Binding-site contacts:
Ligand atom O2B contacts residue ASN211 of chain 1.L at 3.4 Å (h-bond).
Ligand atom OP3 contacts residue ARG110 of chain 1.J at 2.8 Å (salt-bridge).
Ligand atom P contacts residue ARG110 of chain 1.J at 3.4 Å.
Ligand atom O2B contacts residue PHE389 of chain 1.L at 3.0 Å.
Ligand atom CBC contacts residue ARG423 of chain 1.L at 3.2 Å.
Ligand atom C2A contacts residue GLU207 of chain 1.L at 3.4 Å.
Ligand atom OP1 contacts residue THR260 of chain 1.L at 3.0 Å (h-bond).
Ligand atom O3B contacts residue SER388 of chain 1.L at 3.3 Å (h-bond).
Ligand atom OG3 contacts residue SER403 of chain 1.L at 3.5 Å (h-bond).
Ligand atom P contacts residue SER258 of chain 1.L at 3.5 Å.
Ligand atom CEI contacts residue TYR163 of chain 1.L at 3.3 Å (hydrophobic).
Ligand atom OG2 contacts residue TYR111 of chain 1.J at 3.1 Å.
Ligand atom OG2 contacts residue GLU107 of chain 1.J at 2.8 Å (salt-bridge).
Ligand atom CBI contacts residue LYS261 of chain 1.L at 3.5 Å.
Ligand atom C6 contacts residue ASP236 of chain 1.L at 3.5 Å.
Ligand atom C2A contacts residue THR238 of chain 1.L at 3.7 Å.
Ligand atom P contacts residue GLY138 of chain 1.L at 3.3 Å.
Ligand atom CEI contacts residue TYR108 of chain 1.J at 3.6 Å (hydrophobic).
Ligand atom OP2 contacts residue TYR108 of chain 1.J at 2.6 Å (h-bond).
Ligand atom N1 contacts residue THR238 of chain 1.L at 3.5 Å (h-bond).
Ligand atom O3B contacts residue ARG423 of chain 1.L at 2.8 Å (salt-bridge).
Ligand atom CAI contacts residue LYS261 of chain 1.L at 3.3 Å.
Ligand atom C4A contacts residue TYR163 of chain 1.L at 3.7 Å (hydrophobic).
Ligand atom OP1 contacts residue GLY138 of chain 1.L at 2.6 Å (h-bond).
Ligand atom OG1 contacts residue TYR163 of chain 1.L at 3.6 Å (h-bond).
Ligand atom O3 contacts residue PHE389 of chain 1.L at 3.7 Å.
Ligand atom OP3 contacts residue GLY138 of chain 1.L at 3.1 Å (h-bond).
Ligand atom N4A contacts residue LYS261 of chain 1.L at 3.5 Å (salt-bridge).
Ligand atom CGI contacts residue TYR163 of chain 1.L at 3.1 Å (hydrophobic).
Ligand atom OP3 contacts residue MET139 of chain 1.L at 2.7 Å (h-bond).
Ligand atom N1 contacts residue ASP236 of chain 1.L at 2.8 Å (salt-bridge).
Ligand atom O2B contacts residue ARG423 of chain 1.L at 2.7 Å (salt-bridge).
Ligand atom OP4 contacts residue GLY138 of chain 1.L at 3.2 Å.
Ligand atom OP3 contacts residue SER137 of chain 1.L at 3.4 Å (h-bond).
Ligand atom OP4 contacts residue MET139 of chain 1.L at 3.3 Å (h-bond).
Ligand atom OP1 contacts residue SER258 of chain 1.L at 2.8 Å (h-bond).
Ligand atom OP4 contacts residue SER258 of chain 1.L at 3.4 Å (h-bond).
Ligand atom OG1 contacts residue TYR111 of chain 1.J at 3.3 Å (h-bond).
Ligand atom P contacts residue MET139 of chain 1.L at 3.5 Å.
Ligand atom OP2 contacts residue ARG110 of chain 1.J at 2.9 Å (salt-bridge).

A protein and the small-molecule ligand that binds it are described below.
Small molecule (SMILES): Cc1ncc(COP(=O)(O)O)c(C/N=C(\C=C\CP(=O)(O)O)C(=O)O)c1O

Sequence of chain 1.L:
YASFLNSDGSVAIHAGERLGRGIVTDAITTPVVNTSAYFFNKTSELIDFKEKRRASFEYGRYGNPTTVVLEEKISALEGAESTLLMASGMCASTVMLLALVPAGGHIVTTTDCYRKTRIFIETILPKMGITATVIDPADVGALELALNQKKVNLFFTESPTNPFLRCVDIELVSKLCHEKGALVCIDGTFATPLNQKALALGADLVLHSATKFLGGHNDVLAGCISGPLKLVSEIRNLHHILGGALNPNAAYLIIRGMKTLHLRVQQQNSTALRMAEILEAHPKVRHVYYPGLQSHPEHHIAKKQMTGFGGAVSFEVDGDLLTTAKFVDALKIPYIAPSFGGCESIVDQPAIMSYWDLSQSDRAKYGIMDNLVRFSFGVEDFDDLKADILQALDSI

Sequence of chain 1.J:
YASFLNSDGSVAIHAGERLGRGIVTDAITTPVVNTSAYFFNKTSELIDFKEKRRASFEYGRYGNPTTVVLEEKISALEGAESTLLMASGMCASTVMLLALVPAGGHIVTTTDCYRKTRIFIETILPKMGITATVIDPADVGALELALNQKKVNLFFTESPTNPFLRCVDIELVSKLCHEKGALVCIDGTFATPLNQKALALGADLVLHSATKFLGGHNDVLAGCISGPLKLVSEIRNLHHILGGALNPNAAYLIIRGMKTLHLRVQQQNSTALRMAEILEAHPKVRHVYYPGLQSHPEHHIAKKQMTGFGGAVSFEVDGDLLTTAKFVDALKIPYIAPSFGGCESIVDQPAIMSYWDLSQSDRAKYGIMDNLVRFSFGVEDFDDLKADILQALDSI